Sequence of chain 1.C:
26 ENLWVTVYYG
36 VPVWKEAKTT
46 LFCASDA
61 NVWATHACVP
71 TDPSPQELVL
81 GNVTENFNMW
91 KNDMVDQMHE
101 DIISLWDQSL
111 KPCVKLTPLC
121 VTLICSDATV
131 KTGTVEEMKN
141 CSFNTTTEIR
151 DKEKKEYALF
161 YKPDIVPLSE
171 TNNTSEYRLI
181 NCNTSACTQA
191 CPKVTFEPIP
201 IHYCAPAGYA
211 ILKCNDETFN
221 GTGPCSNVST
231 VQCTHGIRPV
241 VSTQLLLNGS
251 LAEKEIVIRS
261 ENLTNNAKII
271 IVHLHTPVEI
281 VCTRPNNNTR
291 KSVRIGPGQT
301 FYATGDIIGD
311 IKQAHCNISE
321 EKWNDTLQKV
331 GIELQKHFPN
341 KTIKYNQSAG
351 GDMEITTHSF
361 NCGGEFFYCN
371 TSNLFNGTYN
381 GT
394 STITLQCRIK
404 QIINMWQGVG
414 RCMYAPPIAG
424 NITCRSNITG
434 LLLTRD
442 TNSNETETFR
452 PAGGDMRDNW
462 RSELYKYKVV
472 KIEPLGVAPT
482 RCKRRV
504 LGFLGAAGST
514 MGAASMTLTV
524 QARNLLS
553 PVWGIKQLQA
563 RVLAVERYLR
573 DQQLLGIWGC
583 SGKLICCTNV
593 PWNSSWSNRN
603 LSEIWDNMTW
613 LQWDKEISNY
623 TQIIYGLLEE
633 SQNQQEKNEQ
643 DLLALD

Binding-site contacts:
Ligand atom C7 contacts residue ASN183 of chain 1.C at 3.8 Å.
Ligand atom C8 contacts residue ASN183 of chain 1.C at 4.0 Å.
Ligand atom C1 contacts residue ASN183 of chain 1.C at 1.4 Å.
Ligand atom C1 contacts residue ARG178 of chain 1.C at 4.4 Å.
Ligand atom O7 contacts residue ASN183 of chain 1.C at 4.1 Å.
Ligand atom C2 contacts residue ASN183 of chain 1.C at 2.5 Å.
Ligand atom C5 contacts residue ASN183 of chain 1.C at 3.7 Å.
Ligand atom O5 contacts residue ARG178 of chain 1.C at 3.9 Å.
Ligand atom O6 contacts residue ARG178 of chain 1.C at 4.2 Å.
Ligand atom C3 contacts residue ASN183 of chain 1.C at 3.8 Å.
Ligand atom N2 contacts residue THR184 of chain 1.C at 4.0 Å.
Ligand atom N2 contacts residue ASN183 of chain 1.C at 3.0 Å (h-bond).
Ligand atom C8 contacts residue THR184 of chain 1.C at 4.1 Å.
Ligand atom O5 contacts residue ASN183 of chain 1.C at 2.3 Å (h-bond).
Ligand atom C4 contacts residue ASN183 of chain 1.C at 4.2 Å.
Ligand atom O6 contacts residue VAL166 of chain 1.C at 3.5 Å.

The protein below binds the small molecule below.
Small molecule (SMILES): CC(=O)N[C@@H]1[C@@H](O)[C@H](O)[C@@H](CO)O[C@H]1O